This small molecule binds to this protein.
Small molecule (SMILES): O=C(CCCc1ccccc1)Nc1cnccc1C(=O)O

Sequence of chain 1.B:
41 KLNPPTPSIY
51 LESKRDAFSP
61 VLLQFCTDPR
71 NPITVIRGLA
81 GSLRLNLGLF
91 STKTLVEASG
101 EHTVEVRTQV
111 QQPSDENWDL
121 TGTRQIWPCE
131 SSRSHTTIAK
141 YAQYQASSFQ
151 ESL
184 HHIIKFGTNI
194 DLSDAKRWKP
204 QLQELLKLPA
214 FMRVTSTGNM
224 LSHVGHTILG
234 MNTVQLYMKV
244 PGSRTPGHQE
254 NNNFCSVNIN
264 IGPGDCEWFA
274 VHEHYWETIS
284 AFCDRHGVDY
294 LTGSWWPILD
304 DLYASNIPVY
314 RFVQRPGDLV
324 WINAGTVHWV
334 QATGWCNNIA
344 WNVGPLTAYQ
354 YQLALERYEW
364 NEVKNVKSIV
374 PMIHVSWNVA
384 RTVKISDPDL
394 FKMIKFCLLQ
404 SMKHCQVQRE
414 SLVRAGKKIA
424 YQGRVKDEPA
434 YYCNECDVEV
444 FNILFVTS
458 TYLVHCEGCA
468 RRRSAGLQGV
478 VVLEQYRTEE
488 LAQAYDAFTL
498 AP

Binding-site contacts:
Ligand atom C14 contacts residue SER131 of chain 1.B at 3.3 Å.
Ligand atom O3 contacts residue BCN1 of chain 1.N at 3.2 Å.
Ligand atom C14 contacts residue PRO249 of chain 1.B at 3.6 Å (hydrophobic).
Ligand atom C13 contacts residue GLN109 of chain 1.B at 3.6 Å.
Ligand atom C5 contacts residue CO1 of chain 1.P at 3.2 Å.
Ligand atom C7 contacts residue TYR240 of chain 1.B at 3.7 Å (hydrophobic).
Ligand atom C13 contacts residue PRO249 of chain 1.B at 3.4 Å (hydrophobic).
Ligand atom N1 contacts residue CO1 of chain 1.P at 2.3 Å.
Ligand atom C15 contacts residue BCN1 of chain 1.M at 3.4 Å.
Ligand atom N2 contacts residue TYR240 of chain 1.B at 3.5 Å.
Ligand atom C12 contacts residue PRO249 of chain 1.B at 3.5 Å (hydrophobic).
Ligand atom O3 contacts residue BCN1 of chain 1.M at 3.0 Å (h-bond).
Ligand atom O2 contacts residue LYS242 of chain 1.B at 2.8 Å (salt-bridge).
Ligand atom C8 contacts residue THR191 of chain 1.B at 3.3 Å.
Ligand atom C12 contacts residue ARG247 of chain 1.B at 3.4 Å.
Ligand atom C7 contacts residue THR248 of chain 1.B at 3.5 Å.
Ligand atom N2 contacts residue THR248 of chain 1.B at 3.3 Å.
Ligand atom C4 contacts residue TRP271 of chain 1.B at 3.6 Å (hydrophobic).
Ligand atom C15 contacts residue ARG107 of chain 1.B at 3.4 Å.
Ligand atom O3 contacts residue THR248 of chain 1.B at 3.7 Å.
Ligand atom N1 contacts residue HIS331 of chain 1.B at 3.6 Å.
Ligand atom C6 contacts residue THR248 of chain 1.B at 3.2 Å.
Ligand atom N1 contacts residue HIS251 of chain 1.B at 3.1 Å (h-bond).
Ligand atom C8 contacts residue TYR240 of chain 1.B at 3.5 Å (hydrophobic).
Ligand atom C13 contacts residue ARG247 of chain 1.B at 3.6 Å.
Ligand atom O2 contacts residue ASN261 of chain 1.B at 3.1 Å (h-bond).
Ligand atom C5 contacts residue THR248 of chain 1.B at 3.5 Å.
Ligand atom C1 contacts residue TYR240 of chain 1.B at 3.7 Å (hydrophobic).
Ligand atom C4 contacts residue CO1 of chain 1.P at 3.2 Å.
Ligand atom C10 contacts residue THR191 of chain 1.B at 3.3 Å.
Ligand atom C1 contacts residue THR248 of chain 1.B at 3.5 Å.
Ligand atom O1 contacts residue THR248 of chain 1.B at 2.7 Å (h-bond).
Ligand atom O1 contacts residue LYS242 of chain 1.B at 3.1 Å (salt-bridge).
Ligand atom C16 contacts residue ARG107 of chain 1.B at 3.6 Å.
Ligand atom C5 contacts residue HIS251 of chain 1.B at 3.4 Å.
Ligand atom C3 contacts residue TRP271 of chain 1.B at 3.6 Å (hydrophobic).
Ligand atom O2 contacts residue TYR240 of chain 1.B at 3.7 Å.
Ligand atom C1 contacts residue LYS242 of chain 1.B at 3.3 Å.
Ligand atom C3 contacts residue ASN261 of chain 1.B at 3.3 Å.
Ligand atom C16 contacts residue BCN1 of chain 1.M at 3.6 Å.